This small molecule binds to this protein.
Small molecule (SMILES): CC(=O)N[C@@H]1[C@@H](O)[C@H](O)[C@@H](CO)O[C@H]1O

Sequence of chain 1.C:
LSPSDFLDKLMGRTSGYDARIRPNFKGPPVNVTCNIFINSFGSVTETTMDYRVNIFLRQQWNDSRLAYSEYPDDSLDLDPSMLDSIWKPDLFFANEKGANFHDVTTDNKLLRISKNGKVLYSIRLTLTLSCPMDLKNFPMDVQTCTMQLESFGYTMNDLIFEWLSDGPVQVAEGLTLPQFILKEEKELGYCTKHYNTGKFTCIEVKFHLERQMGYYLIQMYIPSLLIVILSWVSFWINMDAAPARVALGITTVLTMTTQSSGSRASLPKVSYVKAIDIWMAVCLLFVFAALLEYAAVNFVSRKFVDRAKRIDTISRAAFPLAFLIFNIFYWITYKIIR

Binding-site contacts:
Ligand atom C4 contacts residue ASN45 of chain 1.C at 4.2 Å.
Ligand atom C7 contacts residue NAG1 of chain 1.N at 4.3 Å.
Ligand atom O7 contacts residue ASN45 of chain 1.C at 2.9 Å (h-bond).
Ligand atom C8 contacts residue NAG1 of chain 1.N at 4.5 Å.
Ligand atom C3 contacts residue ASN45 of chain 1.C at 3.8 Å.
Ligand atom C1 contacts residue ILE174 of chain 1.C at 4.2 Å (hydrophobic).
Ligand atom O5 contacts residue ILE174 of chain 1.C at 4.0 Å.
Ligand atom O6 contacts residue ILE174 of chain 1.C at 3.7 Å.
Ligand atom N2 contacts residue ASN45 of chain 1.C at 2.9 Å (h-bond).
Ligand atom C7 contacts residue ASN45 of chain 1.C at 3.1 Å.
Ligand atom O5 contacts residue ASN45 of chain 1.C at 2.4 Å (h-bond).
Ligand atom C8 contacts residue PRO43 of chain 1.C at 3.9 Å (hydrophobic).
Ligand atom C1 contacts residue ASN45 of chain 1.C at 1.4 Å.
Ligand atom C8 contacts residue ASN45 of chain 1.C at 4.3 Å.
Ligand atom C5 contacts residue ASN45 of chain 1.C at 3.7 Å.
Ligand atom C2 contacts residue ASN45 of chain 1.C at 2.5 Å.
Ligand atom C5 contacts residue ILE174 of chain 1.C at 4.3 Å (hydrophobic).
Ligand atom O7 contacts residue NAG1 of chain 1.N at 3.5 Å (h-bond).